This small molecule binds to this protein.
Small molecule (SMILES): C[C@H](NCCc1ccc(O)cc1)[C@H](O)c1ccc(O)cc1

Sequence of chain 1.A:
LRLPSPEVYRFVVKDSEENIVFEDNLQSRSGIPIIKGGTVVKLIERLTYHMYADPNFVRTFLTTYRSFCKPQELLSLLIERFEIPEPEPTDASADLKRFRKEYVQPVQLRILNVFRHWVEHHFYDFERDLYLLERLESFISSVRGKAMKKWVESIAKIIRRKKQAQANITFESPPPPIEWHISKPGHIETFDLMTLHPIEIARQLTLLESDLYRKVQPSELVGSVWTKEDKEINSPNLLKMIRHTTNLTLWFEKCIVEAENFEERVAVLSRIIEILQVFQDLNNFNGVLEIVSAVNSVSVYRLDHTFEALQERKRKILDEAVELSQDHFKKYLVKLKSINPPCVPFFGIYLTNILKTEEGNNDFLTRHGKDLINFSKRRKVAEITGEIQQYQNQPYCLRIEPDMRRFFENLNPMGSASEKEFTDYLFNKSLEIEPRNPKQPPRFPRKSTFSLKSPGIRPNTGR

Binding-site contacts:
Ligand atom C4 contacts residue TYR325 of chain 1.A at 3.8 Å (hydrophobic).
Ligand atom C14 contacts residue VAL346 of chain 1.A at 4.2 Å (hydrophobic).
Ligand atom C12 contacts residue PHE331 of chain 1.A at 3.6 Å (hydrophobic).
Ligand atom C11 contacts residue PHE331 of chain 1.A at 3.7 Å (hydrophobic).
Ligand atom C16 contacts residue ARG339 of chain 1.A at 3.5 Å.
Ligand atom C2 contacts residue TYR325 of chain 1.A at 3.1 Å (hydrophobic).
Ligand atom C17 contacts residue PHE331 of chain 1.A at 3.6 Å (hydrophobic).
Ligand atom C17 contacts residue ARG339 of chain 1.A at 3.3 Å.
Ligand atom N1 contacts residue ASP328 of chain 1.A at 2.7 Å (salt-bridge).
Ligand atom C2 contacts residue ASP328 of chain 1.A at 3.8 Å.
Ligand atom C16 contacts residue PHE331 of chain 1.A at 4.0 Å (hydrophobic).
Ligand atom O2 contacts residue PHE331 of chain 1.A at 3.2 Å.
Ligand atom C14 contacts residue TYR325 of chain 1.A at 4.2 Å (hydrophobic).
Ligand atom O2 contacts residue TYR325 of chain 1.A at 3.7 Å.
Ligand atom C14 contacts residue PHE331 of chain 1.A at 4.0 Å (hydrophobic).
Ligand atom C11 contacts residue ASP328 of chain 1.A at 4.0 Å.
Ligand atom C13 contacts residue TYR325 of chain 1.A at 3.5 Å (hydrophobic).
Ligand atom C15 contacts residue LEU342 of chain 1.A at 4.1 Å (hydrophobic).
Ligand atom N1 contacts residue TYR325 of chain 1.A at 2.7 Å (h-bond).
Ligand atom C6 contacts residue ARG460 of chain 1.A at 4.2 Å.
Ligand atom C15 contacts residue ASP343 of chain 1.A at 3.4 Å.
Ligand atom O3 contacts residue VAL346 of chain 1.A at 3.7 Å.
Ligand atom C1 contacts residue TYR325 of chain 1.A at 3.5 Å (hydrophobic).
Ligand atom C7 contacts residue ARG326 of chain 1.A at 4.4 Å.
Ligand atom C4 contacts residue ASP328 of chain 1.A at 3.3 Å.
Ligand atom C15 contacts residue PHE331 of chain 1.A at 4.3 Å (hydrophobic).
Ligand atom C10 contacts residue TYR325 of chain 1.A at 3.9 Å (hydrophobic).
Ligand atom O3 contacts residue LEU342 of chain 1.A at 3.5 Å.
Ligand atom O3 contacts residue ASP343 of chain 1.A at 2.6 Å (salt-bridge).
Ligand atom C6 contacts residue ARG326 of chain 1.A at 3.8 Å.
Ligand atom C6 contacts residue TYR325 of chain 1.A at 4.3 Å (hydrophobic).
Ligand atom C3 contacts residue ASP328 of chain 1.A at 3.5 Å.
Ligand atom C13 contacts residue PHE331 of chain 1.A at 3.8 Å (hydrophobic).
Ligand atom C12 contacts residue TYR325 of chain 1.A at 4.1 Å (hydrophobic).
Ligand atom C5 contacts residue TYR325 of chain 1.A at 4.1 Å (hydrophobic).
Ligand atom C3 contacts residue TYR325 of chain 1.A at 3.5 Å (hydrophobic).
Ligand atom O2 contacts residue ASP328 of chain 1.A at 3.1 Å (salt-bridge).
Ligand atom C7 contacts residue ARG460 of chain 1.A at 3.9 Å.
Ligand atom C11 contacts residue TYR325 of chain 1.A at 3.2 Å (hydrophobic).
Ligand atom C16 contacts residue ASP343 of chain 1.A at 3.5 Å.